Sequence of chain 1.E:
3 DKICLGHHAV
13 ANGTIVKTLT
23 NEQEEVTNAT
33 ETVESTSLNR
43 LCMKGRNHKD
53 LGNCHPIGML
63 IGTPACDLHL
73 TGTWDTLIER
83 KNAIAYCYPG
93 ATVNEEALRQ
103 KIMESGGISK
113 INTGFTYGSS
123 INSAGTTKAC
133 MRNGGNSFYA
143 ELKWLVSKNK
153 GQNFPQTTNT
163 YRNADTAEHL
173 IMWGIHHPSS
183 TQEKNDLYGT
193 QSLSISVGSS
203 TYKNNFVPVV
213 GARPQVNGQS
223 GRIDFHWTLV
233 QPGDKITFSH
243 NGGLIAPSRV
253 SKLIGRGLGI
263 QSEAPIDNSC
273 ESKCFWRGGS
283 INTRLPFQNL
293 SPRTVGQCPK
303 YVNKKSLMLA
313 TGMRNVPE

Binding-site contacts:
Ligand atom C5 contacts residue ASN82 of chain 1.L at 3.6 Å.
Ligand atom O7 contacts residue GLU106 of chain 1.E at 4.1 Å.
Ligand atom N2 contacts residue ASN82 of chain 1.L at 2.9 Å (h-bond).
Ligand atom C8 contacts residue HIS75 of chain 1.L at 4.2 Å.
Ligand atom C8 contacts residue ASN79 of chain 1.L at 3.8 Å.
Ligand atom O7 contacts residue ARG258 of chain 1.E at 3.6 Å.
Ligand atom C7 contacts residue ASN79 of chain 1.L at 4.2 Å.
Ligand atom C2 contacts residue ASN82 of chain 1.L at 2.4 Å.
Ligand atom O5 contacts residue ASN82 of chain 1.L at 2.3 Å (h-bond).
Ligand atom O6 contacts residue ARG258 of chain 1.E at 3.4 Å.
Ligand atom C7 contacts residue ASN82 of chain 1.L at 3.8 Å.
Ligand atom O6 contacts residue ASN82 of chain 1.L at 4.5 Å.
Ligand atom O7 contacts residue ASN82 of chain 1.L at 4.2 Å.
Ligand atom C1 contacts residue ASN82 of chain 1.L at 1.4 Å.
Ligand atom C3 contacts residue ASN82 of chain 1.L at 3.8 Å.
Ligand atom O7 contacts residue ASN79 of chain 1.L at 4.1 Å.
Ligand atom C4 contacts residue ASN82 of chain 1.L at 4.2 Å.

The small molecule below binds the protein below.
Small molecule (SMILES): CC(=O)N[C@H]1[C@H](O[C@H]2[C@H](O)[C@@H](NC(C)=O)CO[C@@H]2CO)O[C@H](CO)[C@@H](O)[C@@H]1O

Sequence of chain 1.L:
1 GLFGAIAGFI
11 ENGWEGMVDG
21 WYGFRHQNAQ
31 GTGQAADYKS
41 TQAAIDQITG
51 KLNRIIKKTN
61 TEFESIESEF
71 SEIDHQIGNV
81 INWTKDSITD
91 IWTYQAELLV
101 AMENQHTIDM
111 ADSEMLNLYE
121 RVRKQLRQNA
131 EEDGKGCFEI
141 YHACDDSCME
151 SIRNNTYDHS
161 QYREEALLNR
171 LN